Sequence of chain 1.A:
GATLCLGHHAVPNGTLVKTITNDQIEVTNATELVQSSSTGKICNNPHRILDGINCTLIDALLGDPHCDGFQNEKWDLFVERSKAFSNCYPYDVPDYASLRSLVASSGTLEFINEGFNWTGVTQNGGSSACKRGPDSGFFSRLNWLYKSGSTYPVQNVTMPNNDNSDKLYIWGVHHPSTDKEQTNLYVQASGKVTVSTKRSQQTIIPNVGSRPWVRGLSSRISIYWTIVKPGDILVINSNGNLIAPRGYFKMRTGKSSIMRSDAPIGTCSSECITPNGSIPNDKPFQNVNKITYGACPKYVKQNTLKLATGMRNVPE

Binding-site contacts:
Ligand atom C7 contacts residue ILE53 of chain 1.A at 4.2 Å (hydrophobic).
Ligand atom O5 contacts residue PHE85 of chain 1.A at 3.6 Å.
Ligand atom O6 contacts residue PHE85 of chain 1.A at 4.0 Å.
Ligand atom O5 contacts residue ASN54 of chain 1.A at 2.4 Å (h-bond).
Ligand atom O7 contacts residue ASN54 of chain 1.A at 3.3 Å (h-bond).
Ligand atom C8 contacts residue ILE53 of chain 1.A at 3.9 Å (hydrophobic).
Ligand atom C1 contacts residue ASN54 of chain 1.A at 1.4 Å.
Ligand atom C2 contacts residue ASN54 of chain 1.A at 2.4 Å.
Ligand atom C4 contacts residue ASN54 of chain 1.A at 4.2 Å.
Ligand atom C6 contacts residue PHE85 of chain 1.A at 4.3 Å (hydrophobic).
Ligand atom N2 contacts residue ASN54 of chain 1.A at 2.9 Å (h-bond).
Ligand atom C1 contacts residue PHE85 of chain 1.A at 4.3 Å (hydrophobic).
Ligand atom C3 contacts residue ASN54 of chain 1.A at 3.8 Å.
Ligand atom N2 contacts residue ILE53 of chain 1.A at 4.3 Å.
Ligand atom C5 contacts residue ASN54 of chain 1.A at 3.6 Å.
Ligand atom C7 contacts residue ASN54 of chain 1.A at 3.4 Å.

This small molecule binds to this protein.
Small molecule (SMILES): CC(=O)N[C@H]1[C@H](O[C@H]2[C@H](O)[C@@H](NC(C)=O)CO[C@@H]2CO)O[C@H](CO)[C@@H](O)[C@@H]1O